A protein and the small-molecule ligand that binds it are described below.
Small molecule (SMILES): OC[C@H]1O[C@H](O)[C@@H](O)[C@@H](O)[C@@H]1O

Sequence of chain 1.A:
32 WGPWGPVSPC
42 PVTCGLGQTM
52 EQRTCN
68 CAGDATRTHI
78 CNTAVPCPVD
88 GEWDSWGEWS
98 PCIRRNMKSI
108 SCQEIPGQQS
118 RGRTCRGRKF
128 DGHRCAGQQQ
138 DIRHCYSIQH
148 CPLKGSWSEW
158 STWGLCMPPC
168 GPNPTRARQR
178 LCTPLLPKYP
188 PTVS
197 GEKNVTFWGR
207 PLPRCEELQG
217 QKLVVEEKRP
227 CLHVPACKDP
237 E

Binding-site contacts:
Ligand atom O4 contacts residue TRP154 of chain 1.A at 4.4 Å.
Ligand atom C3 contacts residue TRP154 of chain 1.A at 3.6 Å (hydrophobic).
Ligand atom O5 contacts residue TRP154 of chain 1.A at 2.4 Å.
Ligand atom C5 contacts residue SER153 of chain 1.A at 3.9 Å.
Ligand atom O6 contacts residue CYS211 of chain 1.A at 3.7 Å.
Ligand atom C2 contacts residue TRP154 of chain 1.A at 2.2 Å (hydrophobic).
Ligand atom C6 contacts residue TRP154 of chain 1.A at 4.5 Å (hydrophobic).
Ligand atom O3 contacts residue GLU212 of chain 1.A at 3.9 Å.
Ligand atom C5 contacts residue GLY152 of chain 1.A at 4.4 Å.
Ligand atom O2 contacts residue TRP154 of chain 1.A at 2.8 Å.
Ligand atom O6 contacts residue SER153 of chain 1.A at 4.1 Å.
Ligand atom C6 contacts residue GLU212 of chain 1.A at 4.2 Å.
Ligand atom C6 contacts residue GLY152 of chain 1.A at 4.2 Å.
Ligand atom O3 contacts residue TRP154 of chain 1.A at 4.3 Å.
Ligand atom O6 contacts residue GLU212 of chain 1.A at 3.5 Å (salt-bridge).
Ligand atom O5 contacts residue CYS211 of chain 1.A at 4.3 Å.
Ligand atom C1 contacts residue TRP154 of chain 1.A at 1.5 Å (hydrophobic).
Ligand atom C5 contacts residue TRP154 of chain 1.A at 3.7 Å (hydrophobic).
Ligand atom C1 contacts residue GLU212 of chain 1.A at 3.8 Å.
Ligand atom O5 contacts residue GLY152 of chain 1.A at 4.4 Å.
Ligand atom C4 contacts residue TRP154 of chain 1.A at 4.1 Å (hydrophobic).
Ligand atom O6 contacts residue GLY152 of chain 1.A at 3.0 Å (h-bond).
Ligand atom O5 contacts residue SER153 of chain 1.A at 3.6 Å.
Ligand atom O6 contacts residue LYS151 of chain 1.A at 4.4 Å.
Ligand atom O2 contacts residue LEU214 of chain 1.A at 3.9 Å.